Sequence of chain 1.E:
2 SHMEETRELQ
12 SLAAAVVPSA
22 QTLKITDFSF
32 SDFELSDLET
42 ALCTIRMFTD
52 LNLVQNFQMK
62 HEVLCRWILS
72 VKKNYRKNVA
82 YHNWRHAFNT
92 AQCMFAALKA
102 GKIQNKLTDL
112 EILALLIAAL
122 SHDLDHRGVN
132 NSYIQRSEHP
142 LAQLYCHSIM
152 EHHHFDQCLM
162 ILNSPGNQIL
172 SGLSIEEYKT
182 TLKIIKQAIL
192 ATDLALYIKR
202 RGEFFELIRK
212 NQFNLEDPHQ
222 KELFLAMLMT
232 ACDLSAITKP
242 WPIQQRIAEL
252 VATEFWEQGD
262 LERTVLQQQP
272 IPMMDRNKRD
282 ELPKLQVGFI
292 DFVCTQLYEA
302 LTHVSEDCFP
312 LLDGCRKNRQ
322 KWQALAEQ

Binding-site contacts:
Ligand atom C5 contacts residue PHE290 of chain 1.E at 3.9 Å (hydrophobic).
Ligand atom C4 contacts residue PHE256 of chain 1.E at 4.3 Å (hydrophobic).
Ligand atom C6 contacts residue VAL252 of chain 1.E at 4.5 Å (hydrophobic).
Ligand atom C10 contacts residue LEU235 of chain 1.E at 4.1 Å (hydrophobic).
Ligand atom C5 contacts residue GLN287 of chain 1.E at 4.1 Å.
Ligand atom C14 contacts residue VAL252 of chain 1.E at 3.7 Å (hydrophobic).
Ligand atom C13 contacts residue HIS83 of chain 1.E at 3.9 Å.
Ligand atom N9 contacts residue PHE256 of chain 1.E at 3.6 Å.
Ligand atom N7 contacts residue PHE256 of chain 1.E at 4.4 Å.
Ligand atom C10 contacts residue ALA237 of chain 1.E at 4.0 Å (hydrophobic).
Ligand atom C8 contacts residue PHE256 of chain 1.E at 3.7 Å (hydrophobic).
Ligand atom N9 contacts residue MET274 of chain 1.E at 4.5 Å.
Ligand atom N9 contacts residue PHE290 of chain 1.E at 3.5 Å.
Ligand atom C8 contacts residue PHE290 of chain 1.E at 3.7 Å (hydrophobic).
Ligand atom C2 contacts residue LEU235 of chain 1.E at 4.2 Å (hydrophobic).
Ligand atom O6 contacts residue GLN287 of chain 1.E at 3.6 Å.
Ligand atom N3 contacts residue PHE290 of chain 1.E at 3.9 Å.
Ligand atom N7 contacts residue GLN287 of chain 1.E at 3.2 Å (h-bond).
Ligand atom C8 contacts residue MET274 of chain 1.E at 3.8 Å (hydrophobic).
Ligand atom C5 contacts residue VAL252 of chain 1.E at 4.2 Å (hydrophobic).
Ligand atom C11 contacts residue PHE290 of chain 1.E at 4.3 Å (hydrophobic).
Ligand atom C4 contacts residue VAL252 of chain 1.E at 4.3 Å (hydrophobic).
Ligand atom O2 contacts residue LEU235 of chain 1.E at 3.6 Å.
Ligand atom O2 contacts residue TYR82 of chain 1.E at 4.2 Å.
Ligand atom C14 contacts residue HIS83 of chain 1.E at 3.9 Å.
Ligand atom C8 contacts residue GLN287 of chain 1.E at 4.1 Å.
Ligand atom C2 contacts residue PHE290 of chain 1.E at 4.4 Å (hydrophobic).
Ligand atom O2 contacts residue ASP234 of chain 1.E at 4.5 Å.
Ligand atom C12 contacts residue HIS83 of chain 1.E at 4.3 Å.
Ligand atom N7 contacts residue PHE290 of chain 1.E at 4.2 Å.
Ligand atom C10 contacts residue TYR82 of chain 1.E at 4.2 Å (hydrophobic).
Ligand atom C14 contacts residue PHE256 of chain 1.E at 3.5 Å (hydrophobic).
Ligand atom C4 contacts residue PHE290 of chain 1.E at 3.6 Å (hydrophobic).
Ligand atom O6 contacts residue ILE238 of chain 1.E at 3.9 Å.
Ligand atom C6 contacts residue PHE290 of chain 1.E at 4.2 Å (hydrophobic).

This small molecule binds to this protein.
Small molecule (SMILES): CC(C)Cn1c(=O)n(C)c(=O)c2nc[nH]c21